Binding-site contacts:
Ligand atom C4 contacts residue ASN75 of chain 21.A at 4.0 Å.
Ligand atom C5 contacts residue ASN75 of chain 21.A at 3.2 Å.
Ligand atom C6 contacts residue NAG1 of chain 21.N at 3.4 Å.
Ligand atom C3 contacts residue ASN75 of chain 21.A at 3.5 Å.
Ligand atom C2 contacts residue ASN75 of chain 21.A at 2.6 Å.
Ligand atom C6 contacts residue ASN75 of chain 21.A at 3.8 Å.
Ligand atom O6 contacts residue NAG1 of chain 21.N at 4.1 Å.
Ligand atom C1 contacts residue ASN75 of chain 21.A at 1.3 Å.
Ligand atom C8 contacts residue PHE98 of chain 21.A at 3.6 Å (hydrophobic).
Ligand atom C4 contacts residue NAG1 of chain 21.N at 2.9 Å.
Ligand atom C2 contacts residue NAG1 of chain 21.N at 4.1 Å.
Ligand atom O4 contacts residue NAG1 of chain 21.N at 1.6 Å.
Ligand atom N2 contacts residue ASN75 of chain 21.A at 3.0 Å (h-bond).
Ligand atom C3 contacts residue NAG1 of chain 21.N at 3.3 Å.
Ligand atom O6 contacts residue THR48 of chain 21.B at 4.0 Å.
Ligand atom O6 contacts residue CYS45 of chain 21.B at 3.4 Å (h-bond).
Ligand atom C8 contacts residue MET126 of chain 21.A at 3.7 Å (hydrophobic).
Ligand atom O6 contacts residue ASN75 of chain 21.A at 3.8 Å.
Ligand atom O3 contacts residue NAG1 of chain 21.N at 2.4 Å (h-bond).
Ligand atom O7 contacts residue ASN75 of chain 21.A at 3.2 Å (h-bond).
Ligand atom C8 contacts residue ASN75 of chain 21.A at 3.0 Å.
Ligand atom O6 contacts residue GLU46 of chain 21.B at 3.8 Å.
Ligand atom C6 contacts residue CYS45 of chain 21.B at 4.4 Å (hydrophobic).
Ligand atom O5 contacts residue ASN75 of chain 21.A at 2.1 Å (h-bond).
Ligand atom C5 contacts residue NAG1 of chain 21.N at 3.7 Å.
Ligand atom C6 contacts residue THR48 of chain 21.B at 4.4 Å.
Ligand atom C7 contacts residue ASN75 of chain 21.A at 2.8 Å.
Ligand atom O5 contacts residue THR48 of chain 21.B at 4.0 Å.
Ligand atom C7 contacts residue MET126 of chain 21.A at 3.8 Å (hydrophobic).
Ligand atom O7 contacts residue MET126 of chain 21.A at 3.1 Å.

Sequence of chain 21.B:
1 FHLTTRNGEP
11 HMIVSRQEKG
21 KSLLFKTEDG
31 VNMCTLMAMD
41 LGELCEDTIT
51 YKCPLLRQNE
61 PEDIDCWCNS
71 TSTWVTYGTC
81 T

The protein below binds the small molecule below.
Small molecule (SMILES): CC(=O)N[C@@H]1[C@@H](O)[C@H](O)[C@@H](CO)O[C@H]1O

Sequence of chain 21.A:
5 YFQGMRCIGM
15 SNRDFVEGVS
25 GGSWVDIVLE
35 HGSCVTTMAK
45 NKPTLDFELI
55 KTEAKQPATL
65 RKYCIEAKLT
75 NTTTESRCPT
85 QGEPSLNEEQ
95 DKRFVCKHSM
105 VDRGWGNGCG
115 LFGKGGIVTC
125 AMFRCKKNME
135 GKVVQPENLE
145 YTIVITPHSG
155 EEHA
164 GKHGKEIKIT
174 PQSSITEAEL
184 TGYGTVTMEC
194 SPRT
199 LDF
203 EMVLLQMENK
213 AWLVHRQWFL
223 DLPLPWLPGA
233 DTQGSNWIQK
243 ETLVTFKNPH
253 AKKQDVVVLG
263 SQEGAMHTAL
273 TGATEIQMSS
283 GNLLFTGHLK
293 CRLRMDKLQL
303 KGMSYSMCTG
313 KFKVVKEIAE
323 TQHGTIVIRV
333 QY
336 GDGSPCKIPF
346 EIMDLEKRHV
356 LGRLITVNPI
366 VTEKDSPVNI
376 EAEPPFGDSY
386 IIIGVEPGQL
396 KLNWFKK